The small molecule below binds the protein below.
Small molecule (SMILES): CC(=O)N[C@H]1[C@H](O[C@H]2[C@H](O)[C@@H](NC(C)=O)CO[C@@H]2CO)O[C@H](CO)[C@@H](O)[C@@H]1O

Binding-site contacts:
Ligand atom C7 contacts residue ASN710 of chain 1.A at 3.5 Å.
Ligand atom O7 contacts residue ASN710 of chain 1.A at 3.7 Å.
Ligand atom C8 contacts residue ASP735 of chain 1.A at 3.7 Å.
Ligand atom O5 contacts residue SER688 of chain 1.A at 3.4 Å (h-bond).
Ligand atom N2 contacts residue ASN710 of chain 1.A at 2.9 Å (h-bond).
Ligand atom C3 contacts residue ASP735 of chain 1.A at 3.9 Å.
Ligand atom C2 contacts residue ASP735 of chain 1.A at 3.6 Å.
Ligand atom O5 contacts residue SER712 of chain 1.A at 3.8 Å.
Ligand atom C6 contacts residue SER688 of chain 1.A at 3.9 Å.
Ligand atom C3 contacts residue ASN710 of chain 1.A at 3.8 Å.
Ligand atom C1 contacts residue ASN710 of chain 1.A at 1.4 Å.
Ligand atom C5 contacts residue SER712 of chain 1.A at 3.7 Å.
Ligand atom C6 contacts residue ARG689 of chain 1.A at 4.2 Å.
Ligand atom C6 contacts residue SER712 of chain 1.A at 4.0 Å.
Ligand atom C8 contacts residue VAL733 of chain 1.A at 3.9 Å (hydrophobic).
Ligand atom C1 contacts residue SER688 of chain 1.A at 4.3 Å.
Ligand atom O6 contacts residue SER688 of chain 1.A at 3.2 Å (h-bond).
Ligand atom C2 contacts residue ASN710 of chain 1.A at 2.5 Å.
Ligand atom N2 contacts residue ASP735 of chain 1.A at 2.8 Å (salt-bridge).
Ligand atom O6 contacts residue ARG689 of chain 1.A at 3.6 Å.
Ligand atom C5 contacts residue ASN710 of chain 1.A at 3.6 Å.
Ligand atom C7 contacts residue ASP735 of chain 1.A at 3.7 Å.
Ligand atom C5 contacts residue SER688 of chain 1.A at 4.3 Å.
Ligand atom O5 contacts residue ASN710 of chain 1.A at 2.4 Å (h-bond).
Ligand atom C1 contacts residue ASP735 of chain 1.A at 3.6 Å.
Ligand atom C1 contacts residue SER712 of chain 1.A at 4.0 Å.
Ligand atom C4 contacts residue ASN710 of chain 1.A at 4.2 Å.

Sequence of chain 1.A:
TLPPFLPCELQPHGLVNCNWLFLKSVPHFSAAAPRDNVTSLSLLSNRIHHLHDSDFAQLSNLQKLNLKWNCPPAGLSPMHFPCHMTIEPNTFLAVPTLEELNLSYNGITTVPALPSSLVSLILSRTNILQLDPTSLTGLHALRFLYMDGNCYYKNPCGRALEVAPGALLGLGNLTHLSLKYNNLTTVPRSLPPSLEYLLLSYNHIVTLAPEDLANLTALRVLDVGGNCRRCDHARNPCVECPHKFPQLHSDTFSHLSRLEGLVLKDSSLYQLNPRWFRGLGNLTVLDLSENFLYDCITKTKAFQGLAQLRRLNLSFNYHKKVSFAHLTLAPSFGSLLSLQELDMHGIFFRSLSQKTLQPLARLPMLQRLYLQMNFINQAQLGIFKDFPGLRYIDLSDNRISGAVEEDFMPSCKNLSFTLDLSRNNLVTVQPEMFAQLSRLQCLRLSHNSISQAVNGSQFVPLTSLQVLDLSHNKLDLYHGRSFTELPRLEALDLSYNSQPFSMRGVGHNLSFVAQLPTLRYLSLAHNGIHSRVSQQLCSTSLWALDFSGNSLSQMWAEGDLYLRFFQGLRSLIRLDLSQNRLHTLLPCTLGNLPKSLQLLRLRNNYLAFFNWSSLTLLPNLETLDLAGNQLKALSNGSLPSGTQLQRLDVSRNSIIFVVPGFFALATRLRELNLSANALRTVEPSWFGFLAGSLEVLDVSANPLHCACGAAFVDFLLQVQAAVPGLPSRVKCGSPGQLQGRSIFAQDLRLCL